This protein binds this small molecule.
Small molecule (SMILES): CC(=O)N[C@@H]1[C@@H](O)[C@H](O)[C@@H](CO)O[C@H]1O

Sequence of chain 1.D:
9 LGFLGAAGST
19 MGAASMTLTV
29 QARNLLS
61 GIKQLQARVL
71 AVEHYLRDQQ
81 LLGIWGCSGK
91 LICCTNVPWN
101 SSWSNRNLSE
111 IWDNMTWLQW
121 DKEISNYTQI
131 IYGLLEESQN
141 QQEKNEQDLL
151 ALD

Sequence of chain 1.C:
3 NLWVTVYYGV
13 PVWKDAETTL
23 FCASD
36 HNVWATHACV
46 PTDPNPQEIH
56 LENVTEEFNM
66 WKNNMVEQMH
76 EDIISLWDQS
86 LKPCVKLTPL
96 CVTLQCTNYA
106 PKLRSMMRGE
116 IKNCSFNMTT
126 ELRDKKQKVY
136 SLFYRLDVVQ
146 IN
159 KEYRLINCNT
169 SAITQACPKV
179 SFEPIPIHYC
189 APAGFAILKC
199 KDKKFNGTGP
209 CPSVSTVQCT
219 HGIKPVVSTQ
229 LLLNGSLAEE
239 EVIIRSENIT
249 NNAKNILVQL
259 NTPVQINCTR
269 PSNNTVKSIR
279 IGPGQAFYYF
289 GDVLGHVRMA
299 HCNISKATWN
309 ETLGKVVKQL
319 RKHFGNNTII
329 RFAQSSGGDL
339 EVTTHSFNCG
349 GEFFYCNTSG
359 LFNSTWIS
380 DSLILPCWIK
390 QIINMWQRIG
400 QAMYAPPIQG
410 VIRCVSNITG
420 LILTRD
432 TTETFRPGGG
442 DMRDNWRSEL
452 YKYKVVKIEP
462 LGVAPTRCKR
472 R

Binding-site contacts:
Ligand atom C7 contacts residue SER17 of chain 1.D at 3.5 Å.
Ligand atom C2 contacts residue ASN58 of chain 1.C at 2.3 Å.
Ligand atom C7 contacts residue ASN58 of chain 1.C at 3.5 Å.
Ligand atom C3 contacts residue GLU57 of chain 1.C at 4.4 Å.
Ligand atom C1 contacts residue ASN58 of chain 1.C at 1.4 Å.
Ligand atom C8 contacts residue ASN58 of chain 1.C at 4.4 Å.
Ligand atom O5 contacts residue ASN58 of chain 1.C at 2.4 Å (h-bond).
Ligand atom C8 contacts residue GLU57 of chain 1.C at 3.8 Å.
Ligand atom C8 contacts residue SER17 of chain 1.D at 3.3 Å.
Ligand atom C5 contacts residue ASN58 of chain 1.C at 3.7 Å.
Ligand atom O7 contacts residue GLY16 of chain 1.D at 4.1 Å.
Ligand atom O7 contacts residue ASN58 of chain 1.C at 4.0 Å.
Ligand atom C7 contacts residue GLY16 of chain 1.D at 4.4 Å.
Ligand atom C4 contacts residue ASN58 of chain 1.C at 4.1 Å.
Ligand atom C3 contacts residue ASN58 of chain 1.C at 3.6 Å.
Ligand atom N2 contacts residue ASN58 of chain 1.C at 2.7 Å (h-bond).
Ligand atom N2 contacts residue GLU57 of chain 1.C at 3.7 Å.
Ligand atom O7 contacts residue SER17 of chain 1.D at 2.9 Å (h-bond).
Ligand atom C1 contacts residue GLU57 of chain 1.C at 4.5 Å.
Ligand atom C7 contacts residue GLU57 of chain 1.C at 4.3 Å.
Ligand atom C2 contacts residue GLU57 of chain 1.C at 4.4 Å.